Sequence of chain 49.F:
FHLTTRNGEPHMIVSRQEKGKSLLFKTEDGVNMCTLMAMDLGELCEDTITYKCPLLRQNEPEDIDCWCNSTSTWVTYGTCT

Binding-site contacts:
Ligand atom C1 contacts residue ASN69 of chain 49.F at 2.7 Å.
Ligand atom O4 contacts residue VAL31 of chain 49.F at 3.3 Å.
Ligand atom C7 contacts residue SER70 of chain 49.F at 4.4 Å.
Ligand atom O5 contacts residue ASN69 of chain 49.F at 2.8 Å (h-bond).
Ligand atom C2 contacts residue ASN69 of chain 49.F at 4.2 Å.
Ligand atom O1 contacts residue VAL31 of chain 49.F at 3.4 Å (h-bond).
Ligand atom C6 contacts residue NAG1 of chain 49.DA at 4.3 Å.
Ligand atom C4 contacts residue NAG1 of chain 49.DA at 3.2 Å.
Ligand atom C6 contacts residue ASN69 of chain 49.F at 4.4 Å.
Ligand atom O5 contacts residue MET33 of chain 49.F at 4.2 Å.
Ligand atom O7 contacts residue ASN69 of chain 49.F at 3.8 Å.
Ligand atom O4 contacts residue NAG1 of chain 49.DA at 3.0 Å.
Ligand atom C8 contacts residue ASN69 of chain 49.F at 3.4 Å.
Ligand atom C5 contacts residue MET33 of chain 49.F at 3.7 Å (hydrophobic).
Ligand atom O1 contacts residue ASN69 of chain 49.F at 2.1 Å (h-bond).
Ligand atom C4 contacts residue VAL31 of chain 49.F at 3.8 Å (hydrophobic).
Ligand atom O1 contacts residue SER70 of chain 49.F at 4.2 Å.
Ligand atom C5 contacts residue VAL31 of chain 49.F at 4.2 Å (hydrophobic).
Ligand atom C3 contacts residue NAG1 of chain 49.DA at 3.7 Å.
Ligand atom C1 contacts residue VAL31 of chain 49.F at 4.3 Å (hydrophobic).
Ligand atom C7 contacts residue ASN69 of chain 49.F at 3.8 Å.
Ligand atom C2 contacts residue VAL31 of chain 49.F at 4.0 Å (hydrophobic).
Ligand atom C5 contacts residue NAG1 of chain 49.DA at 4.3 Å.
Ligand atom O1 contacts residue MET33 of chain 49.F at 3.9 Å.
Ligand atom O6 contacts residue NAG1 of chain 49.DA at 3.0 Å.
Ligand atom N2 contacts residue ASN69 of chain 49.F at 4.3 Å.
Ligand atom C8 contacts residue ARG57 of chain 49.F at 4.2 Å.
Ligand atom C5 contacts residue ASN69 of chain 49.F at 3.7 Å.
Ligand atom C3 contacts residue VAL31 of chain 49.F at 3.0 Å (hydrophobic).
Ligand atom C8 contacts residue SER70 of chain 49.F at 3.7 Å.
Ligand atom N2 contacts residue VAL31 of chain 49.F at 4.0 Å.
Ligand atom C6 contacts residue MET33 of chain 49.F at 3.5 Å (hydrophobic).
Ligand atom O3 contacts residue VAL31 of chain 49.F at 3.6 Å.
Ligand atom C6 contacts residue LEU24 of chain 49.F at 4.5 Å (hydrophobic).
Ligand atom O3 contacts residue NAG1 of chain 49.DA at 2.6 Å (h-bond).

The small molecule below binds the protein below.
Small molecule (SMILES): CC(=O)N[C@@H]1[C@@H](O)[C@H](O)[C@@H](CO)O[C@H]1O